Sequence of chain 3.A:
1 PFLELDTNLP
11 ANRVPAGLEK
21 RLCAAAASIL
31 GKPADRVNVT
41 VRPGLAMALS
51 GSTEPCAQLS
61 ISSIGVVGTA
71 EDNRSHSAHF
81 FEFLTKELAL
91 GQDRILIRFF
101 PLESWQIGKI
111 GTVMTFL

The protein below binds the small molecule below.
Small molecule (SMILES): c1ccc(-c2ccncn2)cc1

Binding-site contacts:
Ligand atom C11 contacts residue PRO33 of chain 3.A at 4.1 Å (hydrophobic).
Ligand atom N3 contacts residue PRO1 of chain 3.A at 2.3 Å (h-bond).
Ligand atom C2 contacts residue ASN38 of chain 3.A at 3.8 Å.
Ligand atom C8 contacts residue ARG36 of chain 3.A at 3.8 Å.
Ligand atom N1 contacts residue ARG36 of chain 3.A at 4.2 Å.
Ligand atom C5 contacts residue PRO1 of chain 3.A at 2.5 Å (hydrophobic).
Ligand atom C8 contacts residue LYS109 of chain 3.A at 3.7 Å.
Ligand atom C6 contacts residue PRO1 of chain 3.A at 3.7 Å (hydrophobic).
Ligand atom C2 contacts residue PRO1 of chain 3.A at 3.5 Å (hydrophobic).
Ligand atom C5 contacts residue ARG36 of chain 3.A at 3.4 Å.
Ligand atom C12 contacts residue ARG36 of chain 3.A at 3.5 Å.
Ligand atom N3 contacts residue ASN38 of chain 3.A at 3.5 Å (h-bond).
Ligand atom C4 contacts residue ARG36 of chain 3.A at 3.4 Å.
Ligand atom C7 contacts residue ARG36 of chain 3.A at 3.5 Å.
Ligand atom C9 contacts residue MET114 of chain 3.A at 4.0 Å (hydrophobic).
Ligand atom C4 contacts residue PRO1 of chain 3.A at 1.4 Å (hydrophobic).
Ligand atom C2 contacts residue ARG36 of chain 3.A at 4.2 Å.
Ligand atom N3 contacts residue ARG36 of chain 3.A at 3.9 Å.
Ligand atom C9 contacts residue ARG36 of chain 3.A at 3.9 Å.
Ligand atom C9 contacts residue LYS109 of chain 3.A at 3.8 Å.
Ligand atom C4 contacts residue ASN38 of chain 3.A at 4.2 Å.
Ligand atom C10 contacts residue ARG36 of chain 3.A at 3.9 Å.
Ligand atom C2 contacts residue PHE2 of chain 3.A at 3.6 Å (hydrophobic).
Ligand atom N1 contacts residue PRO1 of chain 3.A at 4.0 Å.
Ligand atom C8 contacts residue MET114 of chain 3.A at 3.8 Å (hydrophobic).
Ligand atom C4 contacts residue PHE2 of chain 3.A at 4.4 Å (hydrophobic).
Ligand atom N3 contacts residue PHE2 of chain 3.A at 3.6 Å.
Ligand atom N1 contacts residue MET114 of chain 3.A at 4.3 Å.
Ligand atom C6 contacts residue ARG36 of chain 3.A at 3.8 Å.
Ligand atom C12 contacts residue PRO33 of chain 3.A at 4.2 Å (hydrophobic).
Ligand atom C11 contacts residue ARG36 of chain 3.A at 3.7 Å.